Sequence of chain 1.G:
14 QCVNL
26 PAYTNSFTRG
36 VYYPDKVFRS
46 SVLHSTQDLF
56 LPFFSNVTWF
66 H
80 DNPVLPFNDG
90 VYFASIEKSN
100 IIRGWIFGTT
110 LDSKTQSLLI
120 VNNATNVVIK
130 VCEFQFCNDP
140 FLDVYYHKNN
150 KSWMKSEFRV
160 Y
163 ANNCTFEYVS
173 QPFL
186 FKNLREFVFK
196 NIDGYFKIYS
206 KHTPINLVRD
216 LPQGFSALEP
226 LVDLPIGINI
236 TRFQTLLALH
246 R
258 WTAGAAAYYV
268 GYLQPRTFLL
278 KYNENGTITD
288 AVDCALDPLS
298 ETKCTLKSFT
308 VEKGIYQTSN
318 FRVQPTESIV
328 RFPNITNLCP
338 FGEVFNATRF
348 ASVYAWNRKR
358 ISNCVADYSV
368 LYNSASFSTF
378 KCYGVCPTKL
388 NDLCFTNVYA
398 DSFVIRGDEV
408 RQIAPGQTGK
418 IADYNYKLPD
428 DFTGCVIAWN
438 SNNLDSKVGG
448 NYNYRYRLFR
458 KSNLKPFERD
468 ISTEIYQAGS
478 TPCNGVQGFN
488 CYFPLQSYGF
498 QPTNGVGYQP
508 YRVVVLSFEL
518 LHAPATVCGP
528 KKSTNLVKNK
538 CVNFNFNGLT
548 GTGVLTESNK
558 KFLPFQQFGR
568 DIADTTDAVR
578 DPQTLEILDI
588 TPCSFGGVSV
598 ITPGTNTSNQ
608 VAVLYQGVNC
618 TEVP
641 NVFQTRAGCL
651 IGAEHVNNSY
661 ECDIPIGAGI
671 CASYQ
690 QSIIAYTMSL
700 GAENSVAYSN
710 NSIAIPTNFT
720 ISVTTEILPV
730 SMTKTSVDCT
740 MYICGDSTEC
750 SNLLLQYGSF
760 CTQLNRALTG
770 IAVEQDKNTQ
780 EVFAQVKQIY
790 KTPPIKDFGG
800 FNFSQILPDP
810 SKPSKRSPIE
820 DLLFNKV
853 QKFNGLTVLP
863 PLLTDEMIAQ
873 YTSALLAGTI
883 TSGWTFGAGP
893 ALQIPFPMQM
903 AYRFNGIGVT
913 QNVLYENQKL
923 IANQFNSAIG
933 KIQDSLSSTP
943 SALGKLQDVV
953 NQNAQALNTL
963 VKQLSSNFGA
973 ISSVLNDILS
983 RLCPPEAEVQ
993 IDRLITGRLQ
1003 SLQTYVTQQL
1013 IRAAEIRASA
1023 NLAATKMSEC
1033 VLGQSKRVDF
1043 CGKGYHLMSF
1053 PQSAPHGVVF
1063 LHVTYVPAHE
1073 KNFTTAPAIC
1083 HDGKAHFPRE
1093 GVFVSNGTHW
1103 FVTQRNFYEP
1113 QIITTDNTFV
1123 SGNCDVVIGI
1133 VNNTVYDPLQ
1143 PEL

Binding-site contacts:
Ligand atom O7 contacts residue THR618 of chain 1.G at 3.3 Å.
Ligand atom C2 contacts residue ASN616 of chain 1.G at 2.5 Å.
Ligand atom O5 contacts residue ASN616 of chain 1.G at 2.4 Å (h-bond).
Ligand atom C5 contacts residue ASN616 of chain 1.G at 3.7 Å.
Ligand atom N2 contacts residue THR618 of chain 1.G at 4.3 Å.
Ligand atom C8 contacts residue THR618 of chain 1.G at 3.5 Å.
Ligand atom C7 contacts residue THR618 of chain 1.G at 3.6 Å.
Ligand atom C4 contacts residue ASN616 of chain 1.G at 4.3 Å.
Ligand atom C7 contacts residue ASN616 of chain 1.G at 3.5 Å.
Ligand atom C3 contacts residue ASN616 of chain 1.G at 3.8 Å.
Ligand atom O7 contacts residue ASN616 of chain 1.G at 3.7 Å.
Ligand atom N2 contacts residue ASN616 of chain 1.G at 2.9 Å (h-bond).
Ligand atom C1 contacts residue ASN616 of chain 1.G at 1.5 Å.

This small molecule binds to this protein.
Small molecule (SMILES): CC(=O)N[C@@H]1[C@@H](O)[C@H](O)[C@@H](CO)O[C@H]1O